Binding-site contacts:
Ligand atom C4 contacts residue BMA3 of chain 1.D at 3.9 Å.
Ligand atom O5 contacts residue BMA3 of chain 1.D at 3.7 Å.
Ligand atom O4 contacts residue BMA3 of chain 1.D at 4.3 Å.
Ligand atom C5 contacts residue BMA3 of chain 1.D at 3.4 Å.
Ligand atom C2 contacts residue BMA3 of chain 1.D at 3.6 Å.
Ligand atom C3 contacts residue BMA3 of chain 1.D at 3.4 Å.
Ligand atom C6 contacts residue BMA3 of chain 1.D at 4.5 Å.
Ligand atom C1 contacts residue BMA3 of chain 1.D at 3.2 Å.

A protein and the small-molecule ligand that binds it are described below.
Small molecule (SMILES): OC[C@H]1O[C@H](O)[C@@H](O)[C@@H](O)[C@@H]1O